Sequence of chain 2.A:
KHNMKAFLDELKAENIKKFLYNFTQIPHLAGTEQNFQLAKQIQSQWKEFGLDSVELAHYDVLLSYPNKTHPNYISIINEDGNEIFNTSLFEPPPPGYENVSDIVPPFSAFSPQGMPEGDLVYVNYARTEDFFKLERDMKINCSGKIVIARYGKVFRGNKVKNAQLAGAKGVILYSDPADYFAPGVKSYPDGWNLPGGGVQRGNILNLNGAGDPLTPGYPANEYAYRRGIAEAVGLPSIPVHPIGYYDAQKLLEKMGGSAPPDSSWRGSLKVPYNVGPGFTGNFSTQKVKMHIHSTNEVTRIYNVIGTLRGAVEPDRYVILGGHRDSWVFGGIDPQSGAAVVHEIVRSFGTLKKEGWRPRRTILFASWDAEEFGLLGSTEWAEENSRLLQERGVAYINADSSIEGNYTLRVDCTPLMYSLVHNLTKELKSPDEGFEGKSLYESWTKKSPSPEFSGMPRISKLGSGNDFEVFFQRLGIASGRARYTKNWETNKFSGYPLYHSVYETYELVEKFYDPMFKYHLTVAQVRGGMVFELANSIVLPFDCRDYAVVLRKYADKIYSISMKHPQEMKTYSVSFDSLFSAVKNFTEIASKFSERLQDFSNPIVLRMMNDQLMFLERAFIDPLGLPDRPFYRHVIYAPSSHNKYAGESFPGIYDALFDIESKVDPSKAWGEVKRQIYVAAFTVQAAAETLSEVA

The protein below binds the small molecule below.
Small molecule (SMILES): CC(=O)N[C@H]1[C@H](O[C@H]2[C@H](O)[C@@H](NC(C)=O)CO[C@@H]2CO)O[C@H](CO)[C@@H](O[C@@H]2O[C@H](CO)[C@@H](O)[C@H](O[C@H]3O[C@H](CO)[C@@H](O)[C@H](O)[C@@H]3O)[C@@H]2O)[C@@H]1O

Sequence of chain 1.A:
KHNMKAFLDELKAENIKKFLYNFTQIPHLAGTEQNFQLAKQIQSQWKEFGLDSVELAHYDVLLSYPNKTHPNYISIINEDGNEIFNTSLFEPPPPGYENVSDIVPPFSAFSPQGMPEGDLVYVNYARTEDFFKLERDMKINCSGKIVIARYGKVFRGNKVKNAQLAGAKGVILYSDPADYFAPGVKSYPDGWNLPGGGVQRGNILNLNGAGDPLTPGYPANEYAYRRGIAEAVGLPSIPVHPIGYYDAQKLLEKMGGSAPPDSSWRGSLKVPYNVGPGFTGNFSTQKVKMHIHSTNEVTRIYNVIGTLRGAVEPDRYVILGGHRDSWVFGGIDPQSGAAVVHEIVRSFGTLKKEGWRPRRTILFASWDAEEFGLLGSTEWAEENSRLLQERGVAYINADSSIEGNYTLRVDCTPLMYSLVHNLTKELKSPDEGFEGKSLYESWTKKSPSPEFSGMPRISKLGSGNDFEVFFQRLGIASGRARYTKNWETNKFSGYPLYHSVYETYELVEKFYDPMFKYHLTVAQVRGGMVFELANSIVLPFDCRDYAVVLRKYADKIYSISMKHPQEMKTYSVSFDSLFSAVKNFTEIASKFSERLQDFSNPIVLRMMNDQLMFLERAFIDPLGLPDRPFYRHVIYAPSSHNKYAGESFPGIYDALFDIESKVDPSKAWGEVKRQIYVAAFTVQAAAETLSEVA

Binding-site contacts:
Ligand atom C6 contacts residue GLU235 of chain 2.A at 4.0 Å.
Ligand atom C4 contacts residue ARG313 of chain 2.A at 3.4 Å.
Ligand atom C7 contacts residue ASN597 of chain 1.A at 3.8 Å.
Ligand atom O4 contacts residue ARG313 of chain 2.A at 3.8 Å.
Ligand atom C2 contacts residue GLU235 of chain 2.A at 3.4 Å.
Ligand atom C8 contacts residue SER593 of chain 1.A at 3.9 Å.
Ligand atom O5 contacts residue ASN597 of chain 1.A at 2.2 Å (h-bond).
Ligand atom C1 contacts residue SER593 of chain 1.A at 3.6 Å.
Ligand atom C5 contacts residue HIS71 of chain 2.A at 4.1 Å.
Ligand atom C4 contacts residue GLU235 of chain 2.A at 3.6 Å.
Ligand atom O7 contacts residue GLN699 of chain 1.A at 3.2 Å (h-bond).
Ligand atom C3 contacts residue ASN597 of chain 1.A at 3.7 Å.
Ligand atom C2 contacts residue ASN597 of chain 1.A at 2.4 Å.
Ligand atom O2 contacts residue HIS71 of chain 2.A at 3.0 Å (h-bond).
Ligand atom N2 contacts residue SER593 of chain 1.A at 2.9 Å (h-bond).
Ligand atom O3 contacts residue ARG313 of chain 2.A at 3.0 Å (salt-bridge).
Ligand atom N2 contacts residue GLN699 of chain 1.A at 3.5 Å (h-bond).
Ligand atom C1 contacts residue ASN597 of chain 1.A at 1.4 Å.
Ligand atom C3 contacts residue GLU235 of chain 2.A at 4.0 Å.
Ligand atom C5 contacts residue GLU235 of chain 2.A at 3.8 Å.
Ligand atom O2 contacts residue GLU235 of chain 2.A at 2.7 Å (salt-bridge).
Ligand atom O5 contacts residue HIS71 of chain 2.A at 3.5 Å.
Ligand atom C2 contacts residue ARG313 of chain 2.A at 3.8 Å.
Ligand atom C8 contacts residue SER590 of chain 1.A at 3.4 Å.
Ligand atom C7 contacts residue SER593 of chain 1.A at 3.9 Å.
Ligand atom C7 contacts residue GLN699 of chain 1.A at 3.3 Å.
Ligand atom C8 contacts residue TYR236 of chain 2.A at 3.7 Å (hydrophobic).
Ligand atom N2 contacts residue ASN597 of chain 1.A at 2.9 Å (h-bond).
Ligand atom C1 contacts residue ARG313 of chain 2.A at 4.0 Å.
Ligand atom C2 contacts residue SER593 of chain 1.A at 3.7 Å.
Ligand atom C8 contacts residue ALA594 of chain 1.A at 3.7 Å (hydrophobic).
Ligand atom O2 contacts residue ARG313 of chain 2.A at 3.4 Å (salt-bridge).
Ligand atom C3 contacts residue ARG313 of chain 2.A at 3.7 Å.
Ligand atom C1 contacts residue GLN699 of chain 1.A at 3.8 Å.
Ligand atom C2 contacts residue GLN699 of chain 1.A at 3.7 Å.
Ligand atom C6 contacts residue HIS71 of chain 2.A at 3.8 Å.
Ligand atom O4 contacts residue GLU235 of chain 2.A at 2.6 Å (salt-bridge).
Ligand atom C5 contacts residue ASN597 of chain 1.A at 3.6 Å.
Ligand atom C3 contacts residue ARG313 of chain 2.A at 3.8 Å.
Ligand atom O3 contacts residue GLU235 of chain 2.A at 3.6 Å (salt-bridge).